Binding-site contacts:
Ligand atom C14 contacts residue GLU87 of chain 1.A at 3.9 Å.
Ligand atom C04 contacts residue LYS42 of chain 1.A at 3.9 Å.
Ligand atom O38 contacts residue GLY92 of chain 1.A at 3.8 Å.
Ligand atom C36 contacts residue ASN96 of chain 1.A at 3.2 Å.
Ligand atom N15 contacts residue GLU87 of chain 1.A at 2.9 Å (salt-bridge).
Ligand atom O16 contacts residue TYR88 of chain 1.A at 3.4 Å.
Ligand atom N15 contacts residue LEU140 of chain 1.A at 3.6 Å.
Ligand atom O26 contacts residue ALA90 of chain 1.A at 3.6 Å.
Ligand atom C20 contacts residue MET89 of chain 1.A at 3.6 Å (hydrophobic).
Ligand atom C39 contacts residue ASN96 of chain 1.A at 3.2 Å.
Ligand atom N17 contacts residue MET89 of chain 1.A at 3.0 Å (h-bond).
Ligand atom C05 contacts residue LEU140 of chain 1.A at 3.8 Å (hydrophobic).
Ligand atom C14 contacts residue LEU140 of chain 1.A at 3.9 Å (hydrophobic).
Ligand atom C18 contacts residue LEU20 of chain 1.A at 3.8 Å (hydrophobic).
Ligand atom C10 contacts residue THR22 of chain 1.A at 3.3 Å.
Ligand atom C05 contacts residue LYS42 of chain 1.A at 3.7 Å.
Ligand atom C08 contacts residue VAL28 of chain 1.A at 3.8 Å (hydrophobic).
Ligand atom O16 contacts residue GLU87 of chain 1.A at 3.8 Å.
Ligand atom C20 contacts residue LEU20 of chain 1.A at 3.9 Å (hydrophobic).
Ligand atom C24 contacts residue ALA90 of chain 1.A at 3.6 Å (hydrophobic).
Ligand atom C18 contacts residue GLY92 of chain 1.A at 3.6 Å.
Ligand atom F13 contacts residue LYS42 of chain 1.A at 3.1 Å.
Ligand atom N15 contacts residue THR86 of chain 1.A at 3.4 Å (h-bond).
Ligand atom N17 contacts residue LEU20 of chain 1.A at 3.5 Å.
Ligand atom O38 contacts residue CYS93 of chain 1.A at 2.9 Å (h-bond).
Ligand atom C14 contacts residue ALA40 of chain 1.A at 3.5 Å (hydrophobic).
Ligand atom C20 contacts residue GLY92 of chain 1.A at 3.7 Å.
Ligand atom C01 contacts residue LEU20 of chain 1.A at 3.6 Å (hydrophobic).
Ligand atom C23 contacts residue LEU20 of chain 1.A at 3.7 Å (hydrophobic).
Ligand atom C09 contacts residue THR22 of chain 1.A at 3.5 Å.
Ligand atom N25 contacts residue ALA90 of chain 1.A at 3.8 Å.
Ligand atom N15 contacts residue ALA40 of chain 1.A at 3.3 Å.
Ligand atom C21 contacts residue LEU20 of chain 1.A at 3.8 Å (hydrophobic).
Ligand atom C14 contacts residue MET89 of chain 1.A at 3.6 Å (hydrophobic).
Ligand atom O16 contacts residue ALA40 of chain 1.A at 3.8 Å.
Ligand atom O16 contacts residue MET89 of chain 1.A at 2.6 Å (h-bond).
Ligand atom N35 contacts residue ASN96 of chain 1.A at 3.3 Å (h-bond).
Ligand atom C20 contacts residue ALA90 of chain 1.A at 3.6 Å (hydrophobic).
Ligand atom C18 contacts residue MET89 of chain 1.A at 3.6 Å (hydrophobic).
Ligand atom C09 contacts residue GLY21 of chain 1.A at 3.8 Å.

The protein below binds the small molecule below.
Small molecule (SMILES): CN1CCN(C(=O)[C@H]2CCc3c([nH]c4c(C(N)=O)cc(F)c(N5CCC[C@@H](N6CCN(C)C6=O)C5)c34)C2)CC1

Sequence of chain 1.A:
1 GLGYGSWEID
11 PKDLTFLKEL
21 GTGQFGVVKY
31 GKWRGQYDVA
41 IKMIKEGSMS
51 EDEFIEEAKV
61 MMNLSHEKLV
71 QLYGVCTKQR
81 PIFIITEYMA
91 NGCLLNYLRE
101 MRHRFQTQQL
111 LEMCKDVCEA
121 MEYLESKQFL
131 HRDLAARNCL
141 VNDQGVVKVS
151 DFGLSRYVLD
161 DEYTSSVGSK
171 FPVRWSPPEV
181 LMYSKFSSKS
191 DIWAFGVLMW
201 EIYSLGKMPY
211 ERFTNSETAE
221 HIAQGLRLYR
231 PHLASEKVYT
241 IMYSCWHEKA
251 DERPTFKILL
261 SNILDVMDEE